Binding-site contacts:
Ligand atom C6 contacts residue TYR131 of chain 1.A at 3.8 Å (hydrophobic).
Ligand atom C2' contacts residue TYR131 of chain 1.A at 3.0 Å (hydrophobic).
Ligand atom C4' contacts residue HIS68 of chain 1.B at 3.6 Å.
Ligand atom C4' contacts residue TYR31 of chain 1.B at 3.5 Å (hydrophobic).
Ligand atom C5' contacts residue ARG32 of chain 1.B at 4.0 Å.
Ligand atom C3' contacts residue GLU133 of chain 1.A at 4.1 Å.
Ligand atom C5 contacts residue GLN130 of chain 1.A at 3.4 Å.
Ligand atom C5' contacts residue TYR31 of chain 1.B at 3.5 Å (hydrophobic).
Ligand atom O3' contacts residue TYR31 of chain 1.B at 3.5 Å (h-bond).
Ligand atom C4' contacts residue TYR31 of chain 1.B at 3.6 Å (hydrophobic).
Ligand atom C4' contacts residue ARG32 of chain 1.B at 3.8 Å.
Ligand atom C3' contacts residue ASN134 of chain 1.A at 3.8 Å.
Ligand atom C1' contacts residue TYR131 of chain 1.A at 4.0 Å (hydrophobic).
Ligand atom C5' contacts residue ARG32 of chain 1.B at 3.5 Å.
Ligand atom O3' contacts residue ASN134 of chain 1.A at 3.1 Å (h-bond).
Ligand atom O4' contacts residue TYR31 of chain 1.B at 3.6 Å.
Ligand atom N4 contacts residue TYR131 of chain 1.A at 4.0 Å.
Ligand atom N3 contacts residue ARG32 of chain 1.B at 3.0 Å (salt-bridge).
Ligand atom O3' contacts residue GLU133 of chain 1.A at 3.0 Å.
Ligand atom C2 contacts residue ARG32 of chain 1.B at 3.7 Å.
Ligand atom C5' contacts residue ARG33 of chain 1.B at 4.1 Å.
Ligand atom C1' contacts residue ARG32 of chain 1.B at 3.5 Å.
Ligand atom C3' contacts residue TYR31 of chain 1.B at 4.0 Å (hydrophobic).
Ligand atom C2 contacts residue ARG32 of chain 1.B at 3.9 Å.
Ligand atom O3' contacts residue ILE132 of chain 1.A at 3.9 Å.
Ligand atom O3' contacts residue ARG32 of chain 1.B at 3.9 Å.
Ligand atom C6 contacts residue GLN130 of chain 1.A at 3.3 Å.
Ligand atom C2' contacts residue HIS68 of chain 1.B at 4.1 Å.
Ligand atom C5 contacts residue TYR131 of chain 1.A at 3.9 Å (hydrophobic).
Ligand atom C3' contacts residue HIS68 of chain 1.B at 3.9 Å.
Ligand atom C4 contacts residue ARG32 of chain 1.B at 3.9 Å.
Ligand atom O3' contacts residue HIS68 of chain 1.B at 3.2 Å.
Ligand atom C1' contacts residue ARG32 of chain 1.B at 3.8 Å.
Ligand atom O4' contacts residue HIS68 of chain 1.B at 3.8 Å.
Ligand atom N1 contacts residue TYR131 of chain 1.A at 4.0 Å.
Ligand atom O2 contacts residue ARG32 of chain 1.B at 2.9 Å (salt-bridge).
Ligand atom O4' contacts residue ARG32 of chain 1.B at 3.3 Å.
Ligand atom O4' contacts residue ARG32 of chain 1.B at 2.7 Å (salt-bridge).
Ligand atom C4' contacts residue ARG32 of chain 1.B at 3.5 Å.
Ligand atom O2 contacts residue CYS28 of chain 1.B at 3.3 Å (h-bond).

Sequence of chain 1.B:
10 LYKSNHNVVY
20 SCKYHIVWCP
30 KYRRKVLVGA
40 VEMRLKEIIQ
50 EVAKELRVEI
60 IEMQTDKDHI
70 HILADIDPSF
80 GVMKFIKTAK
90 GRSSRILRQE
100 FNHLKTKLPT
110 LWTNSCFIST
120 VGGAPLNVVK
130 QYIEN

This protein binds this small molecule.
Small molecule (SMILES): Cc1cn([C@H]2C[C@H](O[P](=O)(O)OC[C@H]3O[C@@H](n4cnc5c(N)ncnc54)C[C@@H]3O[P](=O)(O)OC[C@H]3O[C@@H](n4cc(C)c(=O)[nH]c4=O)C[C@@H]3O[P](=O)(O)OC[C@H]3O[C@@H](n4cc(C)c(=O)[nH]c4=O)C[C@@H]3O[P](=O)(O)OC[C@H]3O[C@@H](n4cnc5c(N)ncnc54)C[C@@H]3O[P](=O)(O)OC[C@H]3O[C@@H](n4ccc(N)nc4=O)C[C@@H]3O)[C@@H](CO)O2)c(=O)[nH]c1=O

Sequence of chain 1.A:
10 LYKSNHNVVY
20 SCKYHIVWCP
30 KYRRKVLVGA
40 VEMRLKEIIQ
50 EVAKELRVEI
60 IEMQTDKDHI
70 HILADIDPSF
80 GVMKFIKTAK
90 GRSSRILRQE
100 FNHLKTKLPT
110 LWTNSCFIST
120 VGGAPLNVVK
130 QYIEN